Binding-site contacts:
Ligand atom N2 contacts residue HIS141 of chain 1.A at 3.9 Å.
Ligand atom O2P contacts residue GLY31 of chain 1.A at 3.5 Å (h-bond).
Ligand atom O2P contacts residue ASN32 of chain 1.A at 2.7 Å (h-bond).
Ligand atom O3P contacts residue GLY76 of chain 1.A at 3.0 Å (h-bond).
Ligand atom N2 contacts residue ASN32 of chain 1.A at 3.7 Å.
Ligand atom N2 contacts residue HIS212 of chain 1.A at 4.0 Å.
Ligand atom N2 contacts residue GLU117 of chain 1.A at 3.1 Å (salt-bridge).
Ligand atom O2P contacts residue SER116 of chain 1.A at 4.0 Å.
Ligand atom C2 contacts residue ASN29 of chain 1.A at 3.4 Å.
Ligand atom O4P contacts residue SER75 of chain 1.A at 3.3 Å (h-bond).
Ligand atom C1 contacts residue GLY31 of chain 1.A at 3.8 Å.
Ligand atom O1 contacts residue ASN32 of chain 1.A at 3.7 Å.
Ligand atom O1 contacts residue HIS141 of chain 1.A at 3.2 Å (h-bond).
Ligand atom P contacts residue ASN29 of chain 1.A at 3.7 Å.
Ligand atom O1 contacts residue GLY31 of chain 1.A at 2.8 Å (h-bond).
Ligand atom O1P contacts residue ASN32 of chain 1.A at 3.4 Å (h-bond).
Ligand atom N2 contacts residue ZN1 of chain 1.U at 2.8 Å.
Ligand atom C1 contacts residue ZN1 of chain 1.U at 2.7 Å.
Ligand atom O3P contacts residue SER75 of chain 1.A at 4.0 Å.
Ligand atom P contacts residue THR115 of chain 1.A at 3.7 Å.
Ligand atom O2 contacts residue ZN1 of chain 1.U at 2.1 Å.
Ligand atom O2 contacts residue GLU117 of chain 1.A at 2.6 Å (salt-bridge).
Ligand atom O1P contacts residue SER116 of chain 1.A at 3.7 Å.
Ligand atom O1 contacts residue ZN1 of chain 1.U at 2.2 Å.
Ligand atom O4P contacts residue SER116 of chain 1.A at 2.9 Å (h-bond).
Ligand atom O2P contacts residue THR115 of chain 1.A at 2.4 Å (h-bond).
Ligand atom O2 contacts residue HIS212 of chain 1.A at 2.9 Å (h-bond).
Ligand atom O1P contacts residue ASN29 of chain 1.A at 3.8 Å.
Ligand atom C1 contacts residue HIS141 of chain 1.A at 3.9 Å.
Ligand atom C2 contacts residue ASN32 of chain 1.A at 3.7 Å.
Ligand atom O1 contacts residue HIS143 of chain 1.A at 3.1 Å (h-bond).
Ligand atom O3P contacts residue ASN29 of chain 1.A at 2.7 Å (h-bond).
Ligand atom P contacts residue GLY76 of chain 1.A at 3.9 Å.
Ligand atom O1 contacts residue GLY30 of chain 1.A at 3.7 Å.
Ligand atom P contacts residue ASN32 of chain 1.A at 3.8 Å.
Ligand atom O3P contacts residue GLY74 of chain 1.A at 3.9 Å.
Ligand atom O2 contacts residue HIS141 of chain 1.A at 3.1 Å (h-bond).
Ligand atom O4P contacts residue THR115 of chain 1.A at 3.8 Å.
Ligand atom O4P contacts residue GLY76 of chain 1.A at 3.6 Å.
Ligand atom C1 contacts residue ASN32 of chain 1.A at 3.4 Å.

A small-molecule ligand and the protein it binds are described below.
Small molecule (SMILES): O=C(COP(=O)(O)O)NO

Sequence of chain 1.A:
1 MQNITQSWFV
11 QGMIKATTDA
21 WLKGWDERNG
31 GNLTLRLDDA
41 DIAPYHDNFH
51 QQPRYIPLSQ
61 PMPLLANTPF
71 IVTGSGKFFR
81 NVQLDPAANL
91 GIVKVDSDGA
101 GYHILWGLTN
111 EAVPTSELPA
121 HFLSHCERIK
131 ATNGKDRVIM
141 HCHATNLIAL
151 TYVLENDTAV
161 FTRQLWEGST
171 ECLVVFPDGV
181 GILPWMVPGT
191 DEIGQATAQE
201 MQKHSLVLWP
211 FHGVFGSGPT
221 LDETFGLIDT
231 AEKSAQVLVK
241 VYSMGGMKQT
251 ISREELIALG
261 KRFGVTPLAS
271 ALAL